Sequence of chain 1.D:
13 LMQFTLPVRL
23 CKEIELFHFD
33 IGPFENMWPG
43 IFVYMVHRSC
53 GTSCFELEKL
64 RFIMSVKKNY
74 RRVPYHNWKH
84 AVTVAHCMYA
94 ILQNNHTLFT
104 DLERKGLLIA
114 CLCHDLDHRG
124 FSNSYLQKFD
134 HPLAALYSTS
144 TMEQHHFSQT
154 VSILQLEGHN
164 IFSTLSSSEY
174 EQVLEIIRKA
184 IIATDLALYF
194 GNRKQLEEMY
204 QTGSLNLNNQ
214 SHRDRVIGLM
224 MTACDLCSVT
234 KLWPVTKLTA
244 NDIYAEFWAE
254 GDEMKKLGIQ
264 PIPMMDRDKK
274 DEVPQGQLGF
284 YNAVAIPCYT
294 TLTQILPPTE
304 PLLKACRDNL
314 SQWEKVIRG

A protein and the small-molecule ligand that binds it are described below.
Small molecule (SMILES): Cn1ncc(C(=O)N2CCC2)c1C(=O)Nc1ccc2sc(N3CCOCC3)nc2c1

Binding-site contacts:
Ligand atom C16 contacts residue LEU229 of chain 1.D at 3.5 Å (hydrophobic).
Ligand atom C4 contacts residue PHE283 of chain 1.D at 3.7 Å (hydrophobic).
Ligand atom O28 contacts residue PRO266 of chain 1.D at 3.8 Å.
Ligand atom O21 contacts residue PHE283 of chain 1.D at 3.6 Å.
Ligand atom S10 contacts residue MET267 of chain 1.D at 3.5 Å.
Ligand atom C7 contacts residue PHE250 of chain 1.D at 3.8 Å (hydrophobic).
Ligand atom C11 contacts residue MET267 of chain 1.D at 3.6 Å (hydrophobic).
Ligand atom C27 contacts residue GLU275 of chain 1.D at 3.5 Å.
Ligand atom N12 contacts residue MET267 of chain 1.D at 3.7 Å.
Ligand atom C7 contacts residue GLN280 of chain 1.D at 3.8 Å.
Ligand atom C7 contacts residue MET267 of chain 1.D at 3.4 Å (hydrophobic).
Ligand atom C30 contacts residue MET267 of chain 1.D at 3.4 Å (hydrophobic).
Ligand atom O2 contacts residue GLN280 of chain 1.D at 2.8 Å (h-bond).
Ligand atom C15 contacts residue PHE283 of chain 1.D at 3.6 Å (hydrophobic).
Ligand atom C4 contacts residue MET267 of chain 1.D at 3.3 Å (hydrophobic).
Ligand atom N3 contacts residue PHE283 of chain 1.D at 3.5 Å.
Ligand atom C29 contacts residue VAL276 of chain 1.D at 3.5 Å (hydrophobic).
Ligand atom C14 contacts residue PHE283 of chain 1.D at 3.6 Å (hydrophobic).
Ligand atom C5 contacts residue PHE283 of chain 1.D at 3.5 Å (hydrophobic).
Ligand atom C29 contacts residue LYS272 of chain 1.D at 3.5 Å.
Ligand atom C26 contacts residue GLY279 of chain 1.D at 3.7 Å.
Ligand atom C8 contacts residue TYR247 of chain 1.D at 3.3 Å (hydrophobic).
Ligand atom C29 contacts residue GLU275 of chain 1.D at 3.4 Å.
Ligand atom C6 contacts residue MET267 of chain 1.D at 3.2 Å (hydrophobic).
Ligand atom N12 contacts residue TYR247 of chain 1.D at 2.4 Å (h-bond).
Ligand atom C5 contacts residue MET267 of chain 1.D at 3.2 Å (hydrophobic).
Ligand atom N3 contacts residue PHE250 of chain 1.D at 3.7 Å.
Ligand atom C11 contacts residue GLY279 of chain 1.D at 3.3 Å.
Ligand atom C19 contacts residue ILE246 of chain 1.D at 3.7 Å (hydrophobic).
Ligand atom N12 contacts residue GLY279 of chain 1.D at 3.8 Å.
Ligand atom C7 contacts residue TYR247 of chain 1.D at 3.4 Å (hydrophobic).
Ligand atom C8 contacts residue MET267 of chain 1.D at 3.4 Å (hydrophobic).
Ligand atom C26 contacts residue MET267 of chain 1.D at 3.8 Å (hydrophobic).
Ligand atom N13 contacts residue GLY279 of chain 1.D at 3.2 Å.
Ligand atom N18 contacts residue PHE283 of chain 1.D at 3.6 Å.
Ligand atom N13 contacts residue MET267 of chain 1.D at 3.7 Å.
Ligand atom C9 contacts residue MET267 of chain 1.D at 3.4 Å (hydrophobic).
Ligand atom C11 contacts residue TYR247 of chain 1.D at 3.4 Å (hydrophobic).
Ligand atom C30 contacts residue TYR247 of chain 1.D at 3.7 Å (hydrophobic).
Ligand atom O28 contacts residue GLU275 of chain 1.D at 3.0 Å.